This small molecule binds to this protein.
Small molecule (SMILES): NCc1ccc(C(F)(F)F)cc1

Sequence of chain 1.A:
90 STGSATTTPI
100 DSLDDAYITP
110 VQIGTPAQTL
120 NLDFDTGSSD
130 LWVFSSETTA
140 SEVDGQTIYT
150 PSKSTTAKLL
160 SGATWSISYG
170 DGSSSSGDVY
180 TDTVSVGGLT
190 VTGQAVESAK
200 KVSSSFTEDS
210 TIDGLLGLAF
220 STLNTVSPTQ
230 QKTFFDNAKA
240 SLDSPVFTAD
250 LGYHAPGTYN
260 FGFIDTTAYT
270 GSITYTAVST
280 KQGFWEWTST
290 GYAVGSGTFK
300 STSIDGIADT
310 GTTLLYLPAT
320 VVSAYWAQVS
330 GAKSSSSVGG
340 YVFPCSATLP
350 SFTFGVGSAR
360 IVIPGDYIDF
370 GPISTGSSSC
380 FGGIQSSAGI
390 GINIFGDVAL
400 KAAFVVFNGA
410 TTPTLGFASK

Binding-site contacts:
Ligand atom C03 contacts residue U1H1 of chain 1.G at 3.9 Å.
Ligand atom N01 contacts residue THR311 of chain 1.A at 3.8 Å.
Ligand atom C12 contacts residue U1H1 of chain 1.G at 3.7 Å.
Ligand atom N01 contacts residue U1H1 of chain 1.G at 2.8 Å (h-bond).
Ligand atom C07 contacts residue GLY169 of chain 1.A at 4.3 Å.
Ligand atom C05 contacts residue ILE306 of chain 1.A at 4.1 Å (hydrophobic).
Ligand atom C12 contacts residue DMS1 of chain 1.F at 3.6 Å.
Ligand atom F08 contacts residue ILE391 of chain 1.A at 3.3 Å.
Ligand atom N01 contacts residue GLY126 of chain 1.A at 3.8 Å.
Ligand atom C05 contacts residue GLY126 of chain 1.A at 4.2 Å.
Ligand atom C12 contacts residue GLY169 of chain 1.A at 3.7 Å.
Ligand atom C05 contacts residue ASP308 of chain 1.A at 4.2 Å.
Ligand atom C04 contacts residue PHE283 of chain 1.A at 4.0 Å (hydrophobic).
Ligand atom N01 contacts residue GLY310 of chain 1.A at 3.9 Å.
Ligand atom F09 contacts residue ILE389 of chain 1.A at 3.9 Å.
Ligand atom C03 contacts residue GLY126 of chain 1.A at 3.6 Å.
Ligand atom F09 contacts residue ILE393 of chain 1.A at 4.2 Å.
Ligand atom F10 contacts residue GLY169 of chain 1.A at 4.2 Å.
Ligand atom C02 contacts residue SER127 of chain 1.A at 4.1 Å.
Ligand atom C03 contacts residue ASP308 of chain 1.A at 3.5 Å.
Ligand atom C05 contacts residue PHE283 of chain 1.A at 4.0 Å (hydrophobic).
Ligand atom N01 contacts residue ASP124 of chain 1.A at 2.8 Å (salt-bridge).
Ligand atom C02 contacts residue ASP124 of chain 1.A at 3.2 Å.
Ligand atom N01 contacts residue ASP308 of chain 1.A at 2.6 Å (salt-bridge).
Ligand atom C05 contacts residue DMS1 of chain 1.F at 4.2 Å.
Ligand atom C11 contacts residue DMS1 of chain 1.E at 3.8 Å.
Ligand atom C06 contacts residue DMS1 of chain 1.F at 4.1 Å.
Ligand atom F09 contacts residue GLY169 of chain 1.A at 3.6 Å.
Ligand atom C04 contacts residue ASP308 of chain 1.A at 3.5 Å.
Ligand atom C02 contacts residue GLY126 of chain 1.A at 3.4 Å.
Ligand atom C02 contacts residue ASP308 of chain 1.A at 3.6 Å.
Ligand atom C11 contacts residue GLY169 of chain 1.A at 3.3 Å.
Ligand atom F09 contacts residue DMS1 of chain 1.E at 4.2 Å.
Ligand atom C11 contacts residue DMS1 of chain 1.F at 3.8 Å.
Ligand atom F08 contacts residue ILE393 of chain 1.A at 4.0 Å.
Ligand atom C12 contacts residue DMS1 of chain 1.E at 4.2 Å.
Ligand atom C03 contacts residue DMS1 of chain 1.F at 3.7 Å.
Ligand atom C04 contacts residue GLY126 of chain 1.A at 3.1 Å.
Ligand atom C02 contacts residue U1H1 of chain 1.G at 3.3 Å.
Ligand atom C04 contacts residue DMS1 of chain 1.F at 4.0 Å.